Sequence of chain 1.A:
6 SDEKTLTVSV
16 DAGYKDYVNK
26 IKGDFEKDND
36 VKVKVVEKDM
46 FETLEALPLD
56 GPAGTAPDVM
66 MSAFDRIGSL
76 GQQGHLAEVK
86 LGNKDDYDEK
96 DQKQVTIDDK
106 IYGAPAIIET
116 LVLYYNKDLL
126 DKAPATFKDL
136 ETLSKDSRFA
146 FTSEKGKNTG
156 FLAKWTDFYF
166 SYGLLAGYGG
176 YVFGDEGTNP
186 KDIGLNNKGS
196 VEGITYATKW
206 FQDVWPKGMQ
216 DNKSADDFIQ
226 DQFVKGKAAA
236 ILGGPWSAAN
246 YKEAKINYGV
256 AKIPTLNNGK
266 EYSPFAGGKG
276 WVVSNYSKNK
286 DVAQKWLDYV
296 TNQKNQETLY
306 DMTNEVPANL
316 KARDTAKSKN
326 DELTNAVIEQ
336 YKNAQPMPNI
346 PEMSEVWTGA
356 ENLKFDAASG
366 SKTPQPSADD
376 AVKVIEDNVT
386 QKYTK

Binding-site contacts:
Ligand atom O3 contacts residue LYS283 of chain 1.A at 2.6 Å (salt-bridge).
Ligand atom O2 contacts residue LYS285 of chain 1.A at 3.6 Å.
Ligand atom O2 contacts residue LYS283 of chain 1.A at 3.2 Å (salt-bridge).
Ligand atom C1 contacts residue ASP286 of chain 1.A at 3.8 Å.
Ligand atom O1 contacts residue ASP286 of chain 1.A at 3.1 Å (salt-bridge).
Ligand atom C1 contacts residue LYS283 of chain 1.A at 3.6 Å.
Ligand atom C3 contacts residue LYS285 of chain 1.A at 4.1 Å.
Ligand atom O4 contacts residue LYS285 of chain 1.A at 3.0 Å (salt-bridge).
Ligand atom O1 contacts residue ASN284 of chain 1.A at 4.4 Å.
Ligand atom O5 contacts residue LYS283 of chain 1.A at 4.2 Å.
Ligand atom O2 contacts residue ASN284 of chain 1.A at 3.6 Å.
Ligand atom C3 contacts residue SER282 of chain 1.A at 4.0 Å.
Ligand atom C2 contacts residue LYS285 of chain 1.A at 4.4 Å.
Ligand atom O5 contacts residue SER282 of chain 1.A at 4.1 Å.
Ligand atom O2 contacts residue ASP286 of chain 1.A at 3.8 Å.
Ligand atom O4 contacts residue SER282 of chain 1.A at 3.2 Å (h-bond).
Ligand atom O4 contacts residue ASN284 of chain 1.A at 3.4 Å (h-bond).
Ligand atom C3 contacts residue LYS283 of chain 1.A at 3.4 Å.
Ligand atom C3 contacts residue ASN284 of chain 1.A at 4.3 Å.
Ligand atom C1 contacts residue ASN284 of chain 1.A at 4.2 Å.
Ligand atom C1 contacts residue LYS285 of chain 1.A at 3.6 Å.
Ligand atom C2 contacts residue LYS283 of chain 1.A at 3.3 Å.
Ligand atom O1 contacts residue LYS285 of chain 1.A at 3.5 Å (salt-bridge).
Ligand atom O4 contacts residue LYS283 of chain 1.A at 3.1 Å.

A protein and the small-molecule ligand that binds it are described below.
Small molecule (SMILES): O=C([O-])C(O)C(=O)[O-]